Binding-site contacts:
Ligand atom C04 contacts residue ASN110 of chain 1.A at 2.9 Å.
Ligand atom C03 contacts residue ALA111 of chain 1.A at 3.6 Å (hydrophobic).
Ligand atom F27 contacts residue GLU788 of chain 1.A at 3.3 Å.
Ligand atom C28 contacts residue PHE791 of chain 1.A at 3.5 Å (hydrophobic).
Ligand atom O01 contacts residue HIS83 of chain 1.A at 3.4 Å (h-bond).
Ligand atom N02 contacts residue ZN1 of chain 1.C at 2.9 Å.
Ligand atom N33 contacts residue ARG795 of chain 1.A at 3.1 Å (salt-bridge).
Ligand atom N34 contacts residue ARG795 of chain 1.A at 3.0 Å (salt-bridge).
Ligand atom C13 contacts residue LEU87 of chain 1.A at 3.5 Å (hydrophobic).
Ligand atom C09 contacts residue PHE86 of chain 1.A at 3.6 Å (hydrophobic).
Ligand atom C15 contacts residue GLU153 of chain 1.A at 3.4 Å.
Ligand atom N02 contacts residue GLU82 of chain 1.A at 3.0 Å (salt-bridge).
Ligand atom C30 contacts residue PHE791 of chain 1.A at 3.4 Å (hydrophobic).
Ligand atom C08 contacts residue PHE86 of chain 1.A at 3.7 Å (hydrophobic).
Ligand atom O01 contacts residue HIS79 of chain 1.A at 3.0 Å (h-bond).
Ligand atom O35 contacts residue ZN1 of chain 1.C at 2.6 Å.
Ligand atom C11 contacts residue SER99 of chain 1.A at 3.1 Å.
Ligand atom O01 contacts residue ZN1 of chain 1.C at 2.0 Å.
Ligand atom C04 contacts residue ALA111 of chain 1.A at 3.5 Å (hydrophobic).
Ligand atom O01 contacts residue GLU82 of chain 1.A at 3.0 Å (salt-bridge).
Ligand atom C12 contacts residue THR796 of chain 1.A at 3.3 Å.
Ligand atom F29 contacts residue PHE791 of chain 1.A at 3.5 Å.
Ligand atom N33 contacts residue DIO1 of chain 1.E at 3.5 Å.
Ligand atom C22 contacts residue PHE791 of chain 1.A at 3.5 Å (hydrophobic).
Ligand atom O35 contacts residue GLU160 of chain 1.A at 3.3 Å (salt-bridge).
Ligand atom N33 contacts residue PHE791 of chain 1.A at 3.7 Å.
Ligand atom C20 contacts residue DIO1 of chain 1.E at 3.6 Å.
Ligand atom C15 contacts residue HIS83 of chain 1.A at 3.7 Å.
Ligand atom N02 contacts residue ALA111 of chain 1.A at 3.0 Å (h-bond).
Ligand atom C03 contacts residue ZN1 of chain 1.C at 3.1 Å.
Ligand atom C19 contacts residue DIO1 of chain 1.E at 3.6 Å.
Ligand atom C05 contacts residue ASN110 of chain 1.A at 3.7 Å.
Ligand atom C16 contacts residue HIS83 of chain 1.A at 3.5 Å.
Ligand atom O31 contacts residue PHE791 of chain 1.A at 3.4 Å.
Ligand atom F29 contacts residue SER99 of chain 1.A at 3.2 Å.
Ligand atom C23 contacts residue PHE791 of chain 1.A at 3.6 Å (hydrophobic).
Ligand atom C18 contacts residue ASN110 of chain 1.A at 3.1 Å.
Ligand atom C10 contacts residue SER99 of chain 1.A at 3.6 Å.
Ligand atom C03 contacts residue TYR802 of chain 1.A at 3.6 Å (hydrophobic).
Ligand atom O35 contacts residue TYR802 of chain 1.A at 2.6 Å (h-bond).

Sequence of chain 1.A:
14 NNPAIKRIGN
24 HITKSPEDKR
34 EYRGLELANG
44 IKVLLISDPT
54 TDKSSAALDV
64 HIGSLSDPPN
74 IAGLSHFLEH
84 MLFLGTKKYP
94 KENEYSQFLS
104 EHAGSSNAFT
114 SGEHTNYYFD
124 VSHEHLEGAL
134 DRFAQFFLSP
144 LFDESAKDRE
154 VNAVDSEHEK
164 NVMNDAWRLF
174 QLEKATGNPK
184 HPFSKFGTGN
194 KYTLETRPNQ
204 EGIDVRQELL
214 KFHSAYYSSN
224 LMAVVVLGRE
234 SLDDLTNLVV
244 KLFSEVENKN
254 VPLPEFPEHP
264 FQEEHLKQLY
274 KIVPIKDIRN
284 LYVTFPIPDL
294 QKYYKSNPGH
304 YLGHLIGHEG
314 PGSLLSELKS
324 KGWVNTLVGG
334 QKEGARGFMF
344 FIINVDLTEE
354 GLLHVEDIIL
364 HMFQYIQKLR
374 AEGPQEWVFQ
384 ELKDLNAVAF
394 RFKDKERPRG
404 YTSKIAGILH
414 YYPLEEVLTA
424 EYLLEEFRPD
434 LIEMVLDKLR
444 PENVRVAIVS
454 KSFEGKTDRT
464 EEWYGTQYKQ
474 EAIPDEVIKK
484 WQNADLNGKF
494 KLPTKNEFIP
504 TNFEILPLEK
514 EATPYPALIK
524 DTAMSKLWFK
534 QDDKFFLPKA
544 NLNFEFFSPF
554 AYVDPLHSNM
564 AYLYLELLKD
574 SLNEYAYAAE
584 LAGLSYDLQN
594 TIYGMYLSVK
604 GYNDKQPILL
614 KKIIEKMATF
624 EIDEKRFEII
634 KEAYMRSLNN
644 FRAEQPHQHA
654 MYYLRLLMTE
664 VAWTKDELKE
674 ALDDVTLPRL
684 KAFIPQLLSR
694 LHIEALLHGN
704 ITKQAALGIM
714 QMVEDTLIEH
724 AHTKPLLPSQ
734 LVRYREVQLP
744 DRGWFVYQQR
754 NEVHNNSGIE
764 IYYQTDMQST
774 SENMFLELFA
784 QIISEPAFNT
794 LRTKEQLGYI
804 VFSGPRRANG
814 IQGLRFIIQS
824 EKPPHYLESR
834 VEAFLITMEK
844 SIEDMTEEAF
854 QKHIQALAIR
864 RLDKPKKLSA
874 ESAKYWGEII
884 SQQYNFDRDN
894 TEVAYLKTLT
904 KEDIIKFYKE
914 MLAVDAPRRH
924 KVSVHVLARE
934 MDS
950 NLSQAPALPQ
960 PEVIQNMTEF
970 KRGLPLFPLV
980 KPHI

The protein below binds the small molecule below.
Small molecule (SMILES): C[C@H](NC(=O)c1ccc(F)c(F)c1)c1cn([C@@H](CC(=O)NO)Cc2ccc3c(c2)CCCC3)nn1